Sequence of chain 53.A:
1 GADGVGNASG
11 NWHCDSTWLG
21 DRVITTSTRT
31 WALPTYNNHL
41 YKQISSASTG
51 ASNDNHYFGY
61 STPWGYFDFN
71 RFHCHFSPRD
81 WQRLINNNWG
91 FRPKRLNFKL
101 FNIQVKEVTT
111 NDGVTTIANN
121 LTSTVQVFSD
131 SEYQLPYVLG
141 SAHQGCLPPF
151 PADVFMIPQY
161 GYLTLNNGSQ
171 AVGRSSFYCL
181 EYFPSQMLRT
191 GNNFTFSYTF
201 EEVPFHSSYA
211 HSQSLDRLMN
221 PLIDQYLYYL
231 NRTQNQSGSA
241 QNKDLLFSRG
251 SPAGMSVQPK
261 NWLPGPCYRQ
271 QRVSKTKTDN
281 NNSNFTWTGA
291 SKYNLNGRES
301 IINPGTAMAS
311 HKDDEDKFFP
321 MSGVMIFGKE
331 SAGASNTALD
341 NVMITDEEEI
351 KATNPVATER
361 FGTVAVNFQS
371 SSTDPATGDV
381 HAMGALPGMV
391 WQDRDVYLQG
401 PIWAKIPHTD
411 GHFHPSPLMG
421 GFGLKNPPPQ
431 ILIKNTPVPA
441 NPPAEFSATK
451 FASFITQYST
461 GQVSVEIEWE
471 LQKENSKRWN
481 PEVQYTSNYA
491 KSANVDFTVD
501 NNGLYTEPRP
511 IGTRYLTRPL

This protein binds this small molecule.
Small molecule (SMILES): CC(=O)N[C@H]1[C@H]([C@H](O)[C@H](O)CO)O[C@@](O)(C(=O)O)C[C@@H]1O

Binding-site contacts:
Ligand atom O4 contacts residue VAL257 of chain 25.A at 3.1 Å.
Ligand atom O1B contacts residue ASN284 of chain 53.A at 3.7 Å.
Ligand atom C11 contacts residue ASN55 of chain 53.A at 3.2 Å.
Ligand atom C3 contacts residue THR286 of chain 53.A at 3.5 Å.
Ligand atom O2 contacts residue ASN284 of chain 53.A at 3.0 Å (h-bond).
Ligand atom O4 contacts residue ASN231 of chain 25.A at 4.2 Å.
Ligand atom C4 contacts residue VAL257 of chain 25.A at 4.4 Å (hydrophobic).
Ligand atom O1A contacts residue ARG232 of chain 25.A at 3.5 Å.
Ligand atom O2 contacts residue ARG232 of chain 25.A at 4.5 Å.
Ligand atom O1A contacts residue THR286 of chain 53.A at 4.2 Å.
Ligand atom O2 contacts residue TRP287 of chain 53.A at 4.5 Å.
Ligand atom O4 contacts residue TRP287 of chain 53.A at 4.1 Å.
Ligand atom O10 contacts residue ASN55 of chain 53.A at 3.4 Å (h-bond).
Ligand atom O2 contacts residue THR286 of chain 53.A at 4.0 Å.
Ligand atom O10 contacts residue SER52 of chain 53.A at 4.4 Å.
Ligand atom C11 contacts residue GLY254 of chain 25.A at 3.6 Å.
Ligand atom O1A contacts residue ASN231 of chain 25.A at 2.7 Å (h-bond).
Ligand atom C2 contacts residue THR286 of chain 53.A at 4.2 Å.
Ligand atom C2 contacts residue ASN284 of chain 53.A at 3.9 Å.
Ligand atom O10 contacts residue SER256 of chain 25.A at 3.5 Å (h-bond).
Ligand atom C2 contacts residue ASN231 of chain 25.A at 4.0 Å.
Ligand atom C3 contacts residue TRP287 of chain 53.A at 4.1 Å (hydrophobic).
Ligand atom C11 contacts residue ALA253 of chain 25.A at 3.6 Å (hydrophobic).
Ligand atom C4 contacts residue ASN231 of chain 25.A at 3.5 Å.
Ligand atom C5 contacts residue ASN231 of chain 25.A at 4.5 Å.
Ligand atom O1A contacts residue ASN284 of chain 53.A at 4.5 Å.
Ligand atom C3 contacts residue ASN231 of chain 25.A at 3.9 Å.
Ligand atom C10 contacts residue SER256 of chain 25.A at 4.2 Å.
Ligand atom C1 contacts residue ASN284 of chain 53.A at 3.8 Å.
Ligand atom O2 contacts residue ASN231 of chain 25.A at 4.2 Å.
Ligand atom O1B contacts residue ASN231 of chain 25.A at 4.3 Å.
Ligand atom C1 contacts residue ARG232 of chain 25.A at 3.6 Å.
Ligand atom C11 contacts residue SER256 of chain 25.A at 4.3 Å.
Ligand atom C10 contacts residue ASN55 of chain 53.A at 3.8 Å.
Ligand atom C1 contacts residue ASN231 of chain 25.A at 3.6 Å.
Ligand atom O1B contacts residue ARG232 of chain 25.A at 2.5 Å (salt-bridge).

Sequence of chain 25.A:
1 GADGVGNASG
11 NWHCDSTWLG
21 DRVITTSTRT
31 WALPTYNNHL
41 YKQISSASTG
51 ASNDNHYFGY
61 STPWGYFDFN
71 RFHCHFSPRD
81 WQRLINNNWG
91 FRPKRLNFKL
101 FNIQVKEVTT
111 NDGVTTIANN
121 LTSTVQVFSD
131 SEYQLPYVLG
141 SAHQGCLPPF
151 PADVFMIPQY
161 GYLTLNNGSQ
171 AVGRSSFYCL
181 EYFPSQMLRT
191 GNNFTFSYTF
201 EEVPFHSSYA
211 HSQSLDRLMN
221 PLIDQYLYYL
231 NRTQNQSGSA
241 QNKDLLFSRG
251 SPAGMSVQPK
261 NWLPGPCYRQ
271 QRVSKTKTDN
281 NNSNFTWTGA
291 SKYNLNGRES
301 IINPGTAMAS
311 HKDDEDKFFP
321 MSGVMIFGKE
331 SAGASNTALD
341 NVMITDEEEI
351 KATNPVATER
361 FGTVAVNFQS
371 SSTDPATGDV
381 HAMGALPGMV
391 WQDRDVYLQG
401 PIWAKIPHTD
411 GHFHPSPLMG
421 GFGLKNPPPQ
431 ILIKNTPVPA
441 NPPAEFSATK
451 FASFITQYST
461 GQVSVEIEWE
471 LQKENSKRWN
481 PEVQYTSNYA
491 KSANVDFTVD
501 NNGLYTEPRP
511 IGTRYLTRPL